Binding-site contacts:
Ligand atom O2P contacts residue SER258 of chain 2.A at 3.4 Å (h-bond).
Ligand atom C3' contacts residue ASP234 of chain 2.A at 3.4 Å.
Ligand atom O1P contacts residue TYR281 of chain 2.A at 2.6 Å (h-bond).
Ligand atom O3' contacts residue MET255 of chain 2.A at 3.7 Å.
Ligand atom C4 contacts residue ILE200 of chain 2.A at 3.7 Å (hydrophobic).
Ligand atom O3P contacts residue GLY236 of chain 2.A at 2.9 Å (h-bond).
Ligand atom O3P contacts residue SER199 of chain 2.A at 3.0 Å (h-bond).
Ligand atom O6 contacts residue GLY319 of chain 2.A at 3.4 Å.
Ligand atom C2 contacts residue CYS201 of chain 2.A at 3.4 Å (hydrophobic).
Ligand atom O6 contacts residue GLY285 of chain 2.A at 2.8 Å (h-bond).
Ligand atom C6 contacts residue FWV1 of chain 2.C at 3.0 Å.
Ligand atom N1 contacts residue FWV1 of chain 2.C at 2.8 Å (h-bond).
Ligand atom C4 contacts residue FWV1 of chain 2.C at 3.7 Å.
Ligand atom C5 contacts residue MET284 of chain 2.A at 3.7 Å (hydrophobic).
Ligand atom C5 contacts residue FWV1 of chain 2.C at 3.7 Å.
Ligand atom N1 contacts residue GLU318 of chain 2.A at 2.7 Å (salt-bridge).
Ligand atom C4' contacts residue ASP234 of chain 2.A at 3.5 Å.
Ligand atom O2' contacts residue ASP234 of chain 2.A at 2.7 Å (salt-bridge).
Ligand atom O5' contacts residue GLY198 of chain 2.A at 3.6 Å.
Ligand atom C5' contacts residue TYR281 of chain 2.A at 3.6 Å (hydrophobic).
Ligand atom C6 contacts residue GLY285 of chain 2.A at 3.7 Å.
Ligand atom N7 contacts residue GLY283 of chain 2.A at 3.7 Å.
Ligand atom C2 contacts residue FWV1 of chain 2.C at 3.2 Å.
Ligand atom O1P contacts residue SER258 of chain 2.A at 3.1 Å (h-bond).
Ligand atom C5 contacts residue ILE200 of chain 2.A at 3.5 Å (hydrophobic).
Ligand atom O3P contacts residue GLY198 of chain 2.A at 3.6 Å.
Ligand atom O6 contacts residue FWV1 of chain 2.C at 3.3 Å (h-bond).
Ligand atom C3' contacts residue SER68 of chain 2.A at 3.7 Å.
Ligand atom O3' contacts residue ASP234 of chain 2.A at 2.5 Å (salt-bridge).
Ligand atom O5' contacts residue GLY235 of chain 2.A at 3.6 Å.
Ligand atom O6 contacts residue GLY283 of chain 2.A at 3.2 Å.
Ligand atom N3 contacts residue FWV1 of chain 2.C at 3.3 Å.
Ligand atom O6 contacts residue MET284 of chain 2.A at 3.2 Å (h-bond).
Ligand atom O3' contacts residue SER68 of chain 2.A at 2.9 Å (h-bond).
Ligand atom C8 contacts residue MET70 of chain 2.A at 3.6 Å (hydrophobic).
Ligand atom O2P contacts residue GLY257 of chain 2.A at 2.9 Å (h-bond).
Ligand atom C2 contacts residue GLU318 of chain 2.A at 3.5 Å.
Ligand atom O1P contacts residue SER199 of chain 2.A at 2.7 Å (h-bond).
Ligand atom N7 contacts residue MET284 of chain 2.A at 3.0 Å (h-bond).
Ligand atom O2' contacts residue FWV1 of chain 2.C at 3.5 Å.

This small molecule binds to this protein.
Small molecule (SMILES): O=c1[nH]cnc2c1ncn2[C@@H]1O[C@H](COP(=O)(O)O)[C@@H](O)[C@H]1O

Sequence of chain 2.A:
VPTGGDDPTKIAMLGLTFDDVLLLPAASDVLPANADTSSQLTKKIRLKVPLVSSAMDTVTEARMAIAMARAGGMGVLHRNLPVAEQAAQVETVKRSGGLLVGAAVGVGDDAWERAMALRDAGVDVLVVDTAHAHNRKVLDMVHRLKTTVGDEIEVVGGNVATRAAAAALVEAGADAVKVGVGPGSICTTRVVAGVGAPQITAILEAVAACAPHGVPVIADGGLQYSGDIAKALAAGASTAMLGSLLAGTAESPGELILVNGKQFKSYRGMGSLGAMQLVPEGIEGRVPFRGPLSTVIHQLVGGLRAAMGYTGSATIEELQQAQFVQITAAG